Sequence of chain 1.B:
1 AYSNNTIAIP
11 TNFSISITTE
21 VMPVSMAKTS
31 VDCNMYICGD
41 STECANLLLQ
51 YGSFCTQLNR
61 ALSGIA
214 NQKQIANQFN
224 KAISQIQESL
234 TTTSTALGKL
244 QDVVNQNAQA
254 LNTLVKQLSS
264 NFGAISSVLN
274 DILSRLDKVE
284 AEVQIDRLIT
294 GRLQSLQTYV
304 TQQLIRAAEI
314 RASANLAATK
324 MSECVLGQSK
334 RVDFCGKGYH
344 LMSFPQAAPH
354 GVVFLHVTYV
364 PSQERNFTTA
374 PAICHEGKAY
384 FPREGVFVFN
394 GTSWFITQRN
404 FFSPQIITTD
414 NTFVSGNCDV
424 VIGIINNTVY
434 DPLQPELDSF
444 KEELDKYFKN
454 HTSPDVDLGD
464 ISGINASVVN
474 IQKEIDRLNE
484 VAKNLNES

Binding-site contacts:
Ligand atom O6 contacts residue ASN393 of chain 1.B at 3.7 Å.
Ligand atom C8 contacts residue SER396 of chain 1.B at 3.8 Å.
Ligand atom C5 contacts residue ASN393 of chain 1.B at 3.4 Å.
Ligand atom C6 contacts residue ASN393 of chain 1.B at 4.1 Å.
Ligand atom N2 contacts residue THR395 of chain 1.B at 4.4 Å.
Ligand atom O5 contacts residue SER396 of chain 1.B at 4.3 Å.
Ligand atom C1 contacts residue SER396 of chain 1.B at 3.4 Å.
Ligand atom O5 contacts residue ASN393 of chain 1.B at 2.5 Å (h-bond).
Ligand atom O7 contacts residue THR395 of chain 1.B at 4.2 Å.
Ligand atom C1 contacts residue ASN393 of chain 1.B at 1.4 Å.
Ligand atom C2 contacts residue SER396 of chain 1.B at 3.7 Å.
Ligand atom O3 contacts residue ASN393 of chain 1.B at 4.2 Å.
Ligand atom N2 contacts residue ASN393 of chain 1.B at 3.7 Å.
Ligand atom N2 contacts residue SER396 of chain 1.B at 3.1 Å (h-bond).
Ligand atom O5 contacts residue PHE398 of chain 1.B at 4.3 Å.
Ligand atom C3 contacts residue ASN393 of chain 1.B at 3.5 Å.
Ligand atom C4 contacts residue ASN393 of chain 1.B at 3.4 Å.
Ligand atom N2 contacts residue GLY394 of chain 1.B at 4.4 Å.
Ligand atom O7 contacts residue SER396 of chain 1.B at 3.4 Å (h-bond).
Ligand atom C7 contacts residue SER396 of chain 1.B at 3.2 Å.
Ligand atom C2 contacts residue ASN393 of chain 1.B at 2.5 Å.
Ligand atom C1 contacts residue PHE398 of chain 1.B at 4.4 Å (hydrophobic).

A protein and the small-molecule ligand that binds it are described below.
Small molecule (SMILES): CC(=O)N[C@@H]1[C@@H](O)[C@H](O)[C@@H](CO)O[C@H]1O